Binding-site contacts:
Ligand atom C4 contacts residue ARG400 of chain 1.A at 4.1 Å.
Ligand atom O2P contacts residue GLY391 of chain 1.B at 3.7 Å.
Ligand atom O3 contacts residue ASP321 of chain 1.B at 2.4 Å (salt-bridge).
Ligand atom C1 contacts residue ARG400 of chain 1.A at 4.1 Å.
Ligand atom C5 contacts residue GLY361 of chain 1.B at 3.7 Å.
Ligand atom PA contacts residue ARG204 of chain 1.B at 3.8 Å.
Ligand atom O3 contacts residue GLY361 of chain 1.B at 3.2 Å (h-bond).
Ligand atom O3B contacts residue LYS431 of chain 1.A at 4.0 Å.
Ligand atom O3P contacts residue ARG400 of chain 1.A at 3.9 Å.
Ligand atom C1 contacts residue ARG204 of chain 1.B at 3.8 Å.
Ligand atom O2P contacts residue ARG400 of chain 1.A at 3.9 Å.
Ligand atom C4 contacts residue GLY361 of chain 1.B at 3.9 Å.
Ligand atom O3A contacts residue ARG400 of chain 1.A at 3.2 Å (salt-bridge).
Ligand atom O1 contacts residue ARG204 of chain 1.B at 4.2 Å.
Ligand atom O2 contacts residue ARG319 of chain 1.B at 3.3 Å (salt-bridge).
Ligand atom O1B contacts residue LYS408 of chain 1.A at 3.2 Å (salt-bridge).
Ligand atom O1A contacts residue LYS408 of chain 1.A at 2.6 Å (salt-bridge).
Ligand atom O2A contacts residue ARG400 of chain 1.A at 3.2 Å (salt-bridge).
Ligand atom O1P contacts residue GLY391 of chain 1.B at 3.1 Å (h-bond).
Ligand atom C2 contacts residue ARG319 of chain 1.B at 3.9 Å.
Ligand atom O1P contacts residue GLY392 of chain 1.B at 3.4 Å (h-bond).
Ligand atom O1B contacts residue ARG48 of chain 1.A at 2.8 Å (salt-bridge).
Ligand atom C3 contacts residue ASP321 of chain 1.B at 3.5 Å.
Ligand atom PA contacts residue ARG400 of chain 1.A at 3.7 Å.
Ligand atom O5 contacts residue ARG400 of chain 1.A at 3.7 Å.
Ligand atom O1B contacts residue SER406 of chain 1.A at 2.9 Å (h-bond).
Ligand atom O1 contacts residue ARG400 of chain 1.A at 4.1 Å.
Ligand atom PA contacts residue LYS408 of chain 1.A at 3.9 Å.
Ligand atom PB contacts residue ARG48 of chain 1.A at 3.6 Å.
Ligand atom C3 contacts residue GLY361 of chain 1.B at 3.3 Å.
Ligand atom O2P contacts residue GLY392 of chain 1.B at 2.7 Å (h-bond).
Ligand atom O4 contacts residue ARG400 of chain 1.A at 3.1 Å (salt-bridge).
Ligand atom O3 contacts residue ASP362 of chain 1.B at 4.0 Å.
Ligand atom O2A contacts residue ARG204 of chain 1.B at 2.8 Å (salt-bridge).
Ligand atom C2 contacts residue ASP321 of chain 1.B at 4.0 Å.
Ligand atom O2B contacts residue ARG48 of chain 1.A at 3.5 Å (salt-bridge).
Ligand atom P contacts residue GLY392 of chain 1.B at 3.5 Å.
Ligand atom O2 contacts residue ASP321 of chain 1.B at 2.9 Å (salt-bridge).
Ligand atom P contacts residue GLY391 of chain 1.B at 3.9 Å.
Ligand atom O5 contacts residue GLY391 of chain 1.B at 3.8 Å.

Sequence of chain 1.B:
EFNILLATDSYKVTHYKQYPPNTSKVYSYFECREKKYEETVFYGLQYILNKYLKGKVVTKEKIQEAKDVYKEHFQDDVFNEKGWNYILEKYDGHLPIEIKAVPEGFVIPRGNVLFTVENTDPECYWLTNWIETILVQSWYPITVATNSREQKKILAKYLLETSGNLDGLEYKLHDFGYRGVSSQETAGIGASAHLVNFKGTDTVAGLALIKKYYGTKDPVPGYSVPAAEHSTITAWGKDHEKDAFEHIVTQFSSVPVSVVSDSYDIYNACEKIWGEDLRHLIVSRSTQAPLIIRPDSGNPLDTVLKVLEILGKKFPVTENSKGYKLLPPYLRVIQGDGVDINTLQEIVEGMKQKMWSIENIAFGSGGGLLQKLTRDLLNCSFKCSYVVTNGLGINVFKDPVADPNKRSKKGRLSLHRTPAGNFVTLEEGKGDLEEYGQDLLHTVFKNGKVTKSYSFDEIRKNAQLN

This small molecule binds to this protein.
Small molecule (SMILES): O=P(O)(O)OC[C@H]1O[C@H](O[P](=O)(O)OP(=O)(O)O)[C@H](O)[C@@H]1O

Sequence of chain 1.A:
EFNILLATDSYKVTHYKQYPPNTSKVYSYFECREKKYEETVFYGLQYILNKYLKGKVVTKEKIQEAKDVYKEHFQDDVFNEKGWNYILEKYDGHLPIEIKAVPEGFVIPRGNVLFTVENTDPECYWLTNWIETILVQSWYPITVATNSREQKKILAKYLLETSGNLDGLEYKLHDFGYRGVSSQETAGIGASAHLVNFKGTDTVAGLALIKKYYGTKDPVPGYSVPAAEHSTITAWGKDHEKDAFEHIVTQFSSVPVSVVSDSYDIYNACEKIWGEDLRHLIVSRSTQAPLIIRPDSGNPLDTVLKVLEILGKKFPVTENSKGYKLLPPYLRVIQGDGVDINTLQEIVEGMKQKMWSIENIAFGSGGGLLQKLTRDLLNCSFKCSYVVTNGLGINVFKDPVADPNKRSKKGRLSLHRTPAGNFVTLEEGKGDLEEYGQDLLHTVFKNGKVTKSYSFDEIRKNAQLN